Sequence of chain 4.F:
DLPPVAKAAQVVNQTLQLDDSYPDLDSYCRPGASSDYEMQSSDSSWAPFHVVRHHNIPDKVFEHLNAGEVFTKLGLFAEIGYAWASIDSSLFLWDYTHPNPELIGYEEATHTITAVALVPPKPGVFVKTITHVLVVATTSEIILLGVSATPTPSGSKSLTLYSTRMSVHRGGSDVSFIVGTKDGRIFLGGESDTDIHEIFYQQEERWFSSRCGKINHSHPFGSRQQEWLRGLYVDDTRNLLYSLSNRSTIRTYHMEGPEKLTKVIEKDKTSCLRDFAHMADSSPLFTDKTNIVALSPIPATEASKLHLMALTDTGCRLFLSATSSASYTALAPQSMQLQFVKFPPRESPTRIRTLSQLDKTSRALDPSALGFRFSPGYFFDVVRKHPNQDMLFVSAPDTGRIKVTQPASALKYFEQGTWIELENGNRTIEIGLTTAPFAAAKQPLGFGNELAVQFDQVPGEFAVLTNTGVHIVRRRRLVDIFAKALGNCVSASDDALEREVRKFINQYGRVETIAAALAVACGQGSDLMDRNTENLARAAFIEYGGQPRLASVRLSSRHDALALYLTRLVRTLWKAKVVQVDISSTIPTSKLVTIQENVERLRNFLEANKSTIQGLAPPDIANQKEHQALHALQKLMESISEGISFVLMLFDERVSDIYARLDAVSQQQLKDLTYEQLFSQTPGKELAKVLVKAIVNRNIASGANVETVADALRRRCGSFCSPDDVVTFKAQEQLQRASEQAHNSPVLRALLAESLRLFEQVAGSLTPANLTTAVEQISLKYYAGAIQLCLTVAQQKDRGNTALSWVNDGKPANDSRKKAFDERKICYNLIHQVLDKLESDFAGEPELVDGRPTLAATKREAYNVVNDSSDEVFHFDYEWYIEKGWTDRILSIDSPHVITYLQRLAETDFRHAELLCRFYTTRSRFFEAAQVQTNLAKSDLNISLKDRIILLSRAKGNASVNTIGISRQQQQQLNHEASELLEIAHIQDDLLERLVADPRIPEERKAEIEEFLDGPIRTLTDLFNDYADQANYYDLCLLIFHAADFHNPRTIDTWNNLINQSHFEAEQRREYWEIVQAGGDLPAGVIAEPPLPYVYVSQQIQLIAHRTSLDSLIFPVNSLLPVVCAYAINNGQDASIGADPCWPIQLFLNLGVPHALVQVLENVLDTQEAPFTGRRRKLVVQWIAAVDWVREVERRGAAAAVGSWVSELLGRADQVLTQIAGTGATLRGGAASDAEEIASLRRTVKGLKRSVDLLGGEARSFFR

Binding-site contacts:
Ligand atom NH1 contacts residue ASP1073 of chain 4.F at 3.4 Å (salt-bridge).
Ligand atom CD contacts residue ASN1069 of chain 4.F at 3.7 Å.
Ligand atom CG1 contacts residue PHE1068 of chain 4.F at 3.6 Å (hydrophobic).
Ligand atom CD2 contacts residue GLN1074 of chain 4.F at 3.2 Å.
Ligand atom NH2 contacts residue ASP1073 of chain 4.F at 3.0 Å (salt-bridge).
Ligand atom CB contacts residue GLN1074 of chain 4.F at 3.7 Å.
Ligand atom C contacts residue ASN1069 of chain 4.F at 3.8 Å.
Ligand atom O contacts residue THR1065 of chain 4.F at 3.5 Å (h-bond).
Ligand atom CZ contacts residue ASP1073 of chain 4.F at 3.6 Å.
Ligand atom CG2 contacts residue PHE1068 of chain 4.F at 3.6 Å (hydrophobic).
Ligand atom O contacts residue ASN1069 of chain 4.F at 3.0 Å (h-bond).
Ligand atom NH1 contacts residue GLN1074 of chain 4.F at 3.8 Å.
Ligand atom CG contacts residue GLN1074 of chain 4.F at 3.5 Å.
Ligand atom CD1 contacts residue LEU1064 of chain 4.F at 3.4 Å (hydrophobic).
Ligand atom CD1 contacts residue ARG1049 of chain 4.F at 3.0 Å.
Ligand atom CZ contacts residue GLN1074 of chain 4.F at 3.4 Å.
Ligand atom CD2 contacts residue ALA1075 of chain 4.F at 3.6 Å (hydrophobic).
Ligand atom C contacts residue THR1065 of chain 4.F at 3.7 Å.
Ligand atom N contacts residue THR1065 of chain 4.F at 2.3 Å (h-bond).
Ligand atom CG contacts residue THR1065 of chain 4.F at 3.6 Å.
Ligand atom CG2 contacts residue ASN1069 of chain 4.F at 3.3 Å.
Ligand atom C contacts residue ASN1069 of chain 4.F at 3.7 Å.
Ligand atom CA contacts residue THR1065 of chain 4.F at 3.4 Å.
Ligand atom C contacts residue THR1065 of chain 4.F at 2.9 Å.
Ligand atom CD1 contacts residue THR1065 of chain 4.F at 2.6 Å.
Ligand atom O contacts residue ARG1049 of chain 4.F at 3.0 Å.
Ligand atom CD1 contacts residue ILE1053 of chain 4.F at 3.6 Å (hydrophobic).
Ligand atom NH1 contacts residue ASN1069 of chain 4.F at 2.6 Å (h-bond).
Ligand atom CA contacts residue THR1065 of chain 4.F at 2.7 Å.
Ligand atom CD1 contacts residue PHE1068 of chain 4.F at 3.5 Å (hydrophobic).
Ligand atom CB contacts residue GLN1074 of chain 4.F at 3.3 Å.
Ligand atom N contacts residue ASN1069 of chain 4.F at 3.0 Å (h-bond).
Ligand atom NZ contacts residue ASP1073 of chain 4.F at 3.3 Å (salt-bridge).
Ligand atom O contacts residue THR1065 of chain 4.F at 2.7 Å.
Ligand atom CE2 contacts residue GLN1074 of chain 4.F at 3.3 Å.
Ligand atom CA contacts residue ASN1069 of chain 4.F at 3.4 Å.
Ligand atom NE contacts residue GLN1074 of chain 4.F at 3.6 Å (h-bond).
Ligand atom CB contacts residue THR1065 of chain 4.F at 3.6 Å.
Ligand atom N contacts residue THR1065 of chain 4.F at 3.8 Å.
Ligand atom CD contacts residue GLN1074 of chain 4.F at 2.8 Å.

The small molecule below binds the protein below.
Small molecule (SMILES): CC[C@H](C)[C@H](NC(=O)[C@@H](NC(=O)[C@H](CC(C)C)NC(=O)[C@@H](N)CCCCN)C(C)C)C(=O)N[C@@H](CC(N)=O)C(=O)N[C@@H](CCCCN)C(=O)N[C@@H](CC(=O)O)C(=O)N[C@@H](CCSC)C(=O)N[C@@H](CCCN=C(N)N)C(=O)N[C@H](C(=O)N[C@@H](CC(=O)O)C(=O)N[C@@H](CC(C)C)C(=O)N[C@@H](Cc1ccccc1)C(=O)N[C@@H](CO)C(=O)N1CCC[C@H]1C(=O)N1CCC[C@H]1C(=O)N[C@H](C=O)CC(N)=O)[C@@H](C)O